Binding-site contacts:
Ligand atom F15 contacts residue VAL271 of chain 1.A at 3.2 Å.
Ligand atom N02 contacts residue HEM1 of chain 1.C at 2.8 Å (h-bond).
Ligand atom C11 contacts residue GLN182 of chain 1.A at 3.4 Å.
Ligand atom C26 contacts residue PRO269 of chain 1.A at 3.6 Å (hydrophobic).
Ligand atom C26 contacts residue GLU296 of chain 1.A at 2.7 Å.
Ligand atom C13 contacts residue HEM1 of chain 1.C at 3.5 Å.
Ligand atom C21 contacts residue PRO269 of chain 1.A at 3.4 Å (hydrophobic).
Ligand atom CL23 contacts residue GLY290 of chain 1.A at 3.3 Å.
Ligand atom C5' contacts residue HEM1 of chain 1.C at 3.2 Å.
Ligand atom C06 contacts residue HEM1 of chain 1.C at 3.5 Å.
Ligand atom C07 contacts residue TRP10 of chain 1.B at 3.6 Å (hydrophobic).
Ligand atom CL23 contacts residue HEM1 of chain 1.C at 3.6 Å.
Ligand atom C24 contacts residue HEM1 of chain 1.C at 3.4 Å.
Ligand atom N1' contacts residue H4B1 of chain 1.D at 2.8 Å (h-bond).
Ligand atom C2' contacts residue TRP382 of chain 1.A at 3.6 Å (hydrophobic).
Ligand atom C13 contacts residue GLU296 of chain 1.A at 3.5 Å.
Ligand atom C2' contacts residue HEM1 of chain 1.C at 3.5 Å.
Ligand atom F16 contacts residue GLU296 of chain 1.A at 3.3 Å.
Ligand atom C25 contacts residue GLU296 of chain 1.A at 3.2 Å.
Ligand atom C04 contacts residue TYR410 of chain 1.A at 3.7 Å (hydrophobic).
Ligand atom N02 contacts residue ARG118 of chain 1.A at 3.5 Å (salt-bridge).
Ligand atom C21 contacts residue GLU296 of chain 1.A at 3.5 Å.
Ligand atom CL23 contacts residue SER289 of chain 1.A at 3.6 Å.
Ligand atom C03 contacts residue TYR410 of chain 1.A at 3.5 Å (hydrophobic).
Ligand atom O09 contacts residue HEM1 of chain 1.C at 3.2 Å (h-bond).
Ligand atom F16 contacts residue TYR292 of chain 1.A at 3.3 Å.
Ligand atom C22 contacts residue PRO269 of chain 1.A at 3.5 Å (hydrophobic).
Ligand atom C02 contacts residue HEM1 of chain 1.C at 3.5 Å.
Ligand atom C02 contacts residue TYR410 of chain 1.A at 3.4 Å (hydrophobic).
Ligand atom C08 contacts residue HEM1 of chain 1.C at 3.5 Å.
Ligand atom C14 contacts residue GLU296 of chain 1.A at 3.6 Å.
Ligand atom C25 contacts residue HEM1 of chain 1.C at 3.7 Å.
Ligand atom F16 contacts residue PRO269 of chain 1.A at 3.6 Å.
Ligand atom N01 contacts residue HEM1 of chain 1.C at 2.7 Å (h-bond).
Ligand atom N12 contacts residue HEM1 of chain 1.C at 3.1 Å (h-bond).
Ligand atom N1' contacts residue HEM1 of chain 1.C at 2.7 Å (h-bond).
Ligand atom C10 contacts residue GLN182 of chain 1.A at 3.3 Å.
Ligand atom C25 contacts residue TRP291 of chain 1.A at 3.3 Å (hydrophobic).
Ligand atom C2' contacts residue H4B1 of chain 1.D at 3.3 Å.
Ligand atom C24 contacts residue TRP291 of chain 1.A at 3.5 Å (hydrophobic).

A protein and the small-molecule ligand that binds it are described below.
Small molecule (SMILES): Cc1cc(N)nc(C[C@@H]2CNC[C@@H]2OCCNCC(F)(F)c2cccc(Cl)c2)c1

Sequence of chain 1.A:
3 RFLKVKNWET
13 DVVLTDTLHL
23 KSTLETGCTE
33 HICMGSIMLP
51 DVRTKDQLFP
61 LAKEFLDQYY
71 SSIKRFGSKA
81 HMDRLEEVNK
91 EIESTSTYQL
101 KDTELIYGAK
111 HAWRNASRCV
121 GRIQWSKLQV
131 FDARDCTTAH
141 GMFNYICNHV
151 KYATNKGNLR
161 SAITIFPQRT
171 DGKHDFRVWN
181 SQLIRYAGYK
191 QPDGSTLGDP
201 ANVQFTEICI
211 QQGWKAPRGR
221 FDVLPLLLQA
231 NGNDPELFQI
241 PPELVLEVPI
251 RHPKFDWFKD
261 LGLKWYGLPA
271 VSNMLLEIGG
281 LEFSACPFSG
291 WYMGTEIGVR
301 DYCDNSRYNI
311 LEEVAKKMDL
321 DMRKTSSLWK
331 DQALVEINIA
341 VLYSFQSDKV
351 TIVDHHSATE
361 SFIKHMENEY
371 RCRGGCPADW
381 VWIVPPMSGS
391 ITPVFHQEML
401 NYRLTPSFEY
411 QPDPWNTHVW

Sequence of chain 1.B:
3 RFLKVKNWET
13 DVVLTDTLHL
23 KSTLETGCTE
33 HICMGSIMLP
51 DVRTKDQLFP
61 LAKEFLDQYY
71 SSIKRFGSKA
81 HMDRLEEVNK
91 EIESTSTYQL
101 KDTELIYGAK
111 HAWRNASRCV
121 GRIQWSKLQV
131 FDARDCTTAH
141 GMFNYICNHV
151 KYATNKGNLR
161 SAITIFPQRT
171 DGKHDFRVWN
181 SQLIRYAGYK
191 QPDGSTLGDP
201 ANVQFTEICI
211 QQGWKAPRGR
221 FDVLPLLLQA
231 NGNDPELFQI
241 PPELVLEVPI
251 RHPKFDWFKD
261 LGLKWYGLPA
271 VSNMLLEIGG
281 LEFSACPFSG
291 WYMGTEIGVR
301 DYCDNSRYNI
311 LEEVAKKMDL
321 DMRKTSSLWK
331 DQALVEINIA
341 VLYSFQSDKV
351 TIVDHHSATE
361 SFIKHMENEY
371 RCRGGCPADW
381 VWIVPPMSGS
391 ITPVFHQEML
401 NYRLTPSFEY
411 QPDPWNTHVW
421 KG